Binding-site contacts:
Ligand atom O contacts residue THR235 of chain 4.W at 3.1 Å (h-bond).
Ligand atom CA contacts residue THR235 of chain 4.W at 3.6 Å.
Ligand atom CD contacts residue HIS277 of chain 4.W at 3.9 Å.
Ligand atom C contacts residue ASN227 of chain 4.W at 3.5 Å.
Ligand atom O contacts residue HIS277 of chain 4.W at 3.4 Å.
Ligand atom CG contacts residue TYR273 of chain 4.W at 3.6 Å (hydrophobic).
Ligand atom C contacts residue THR235 of chain 4.W at 3.6 Å.
Ligand atom C contacts residue THR235 of chain 4.W at 3.6 Å.
Ligand atom C contacts residue ASN281 of chain 4.W at 3.8 Å.
Ligand atom CG2 contacts residue LEU286 of chain 4.W at 3.7 Å (hydrophobic).
Ligand atom CG contacts residue HIS277 of chain 4.W at 3.8 Å.
Ligand atom CD1 contacts residue TYR94 of chain 4.W at 3.5 Å (hydrophobic).
Ligand atom O contacts residue LEU286 of chain 4.W at 3.2 Å.
Ligand atom O contacts residue TYR94 of chain 4.W at 2.9 Å.
Ligand atom O contacts residue ASN281 of chain 4.W at 2.6 Å (h-bond).
Ligand atom CG contacts residue LYS234 of chain 4.W at 3.3 Å.
Ligand atom O contacts residue ASN227 of chain 4.W at 3.6 Å.
Ligand atom N contacts residue ASN227 of chain 4.W at 3.0 Å (h-bond).
Ligand atom O contacts residue THR235 of chain 4.W at 3.0 Å (h-bond).
Ligand atom N contacts residue TYR273 of chain 4.W at 3.9 Å.
Ligand atom CG1 contacts residue TYR94 of chain 4.W at 3.8 Å (hydrophobic).
Ligand atom C contacts residue LEU286 of chain 4.W at 3.8 Å (hydrophobic).
Ligand atom CB contacts residue ASP233 of chain 4.W at 3.0 Å.
Ligand atom CB contacts residue HIS277 of chain 4.W at 3.7 Å.
Ligand atom C contacts residue THR235 of chain 4.W at 3.6 Å.
Ligand atom N contacts residue THR235 of chain 4.W at 3.9 Å.
Ligand atom CB contacts residue TYR238 of chain 4.W at 3.6 Å (hydrophobic).
Ligand atom CG2 contacts residue PHE278 of chain 4.W at 3.7 Å (hydrophobic).
Ligand atom CD1 contacts residue TYR91 of chain 4.W at 3.9 Å (hydrophobic).
Ligand atom CG2 contacts residue GLU236 of chain 4.W at 3.3 Å.
Ligand atom CG2 contacts residue ASN281 of chain 4.W at 3.6 Å.
Ligand atom CD contacts residue TYR273 of chain 4.W at 3.3 Å (hydrophobic).
Ligand atom CG contacts residue ASP233 of chain 4.W at 3.0 Å.
Ligand atom CG1 contacts residue VAL280 of chain 4.W at 4.0 Å (hydrophobic).
Ligand atom N contacts residue THR235 of chain 4.W at 3.5 Å (h-bond).
Ligand atom O contacts residue LYS234 of chain 4.W at 3.6 Å.
Ligand atom CA contacts residue ASN227 of chain 4.W at 3.7 Å.
Ligand atom CG2 contacts residue HIS277 of chain 4.W at 3.3 Å.
Ligand atom C contacts residue TYR94 of chain 4.W at 4.0 Å (hydrophobic).
Ligand atom CB contacts residue LEU286 of chain 4.W at 3.9 Å (hydrophobic).

Sequence of chain 4.W:
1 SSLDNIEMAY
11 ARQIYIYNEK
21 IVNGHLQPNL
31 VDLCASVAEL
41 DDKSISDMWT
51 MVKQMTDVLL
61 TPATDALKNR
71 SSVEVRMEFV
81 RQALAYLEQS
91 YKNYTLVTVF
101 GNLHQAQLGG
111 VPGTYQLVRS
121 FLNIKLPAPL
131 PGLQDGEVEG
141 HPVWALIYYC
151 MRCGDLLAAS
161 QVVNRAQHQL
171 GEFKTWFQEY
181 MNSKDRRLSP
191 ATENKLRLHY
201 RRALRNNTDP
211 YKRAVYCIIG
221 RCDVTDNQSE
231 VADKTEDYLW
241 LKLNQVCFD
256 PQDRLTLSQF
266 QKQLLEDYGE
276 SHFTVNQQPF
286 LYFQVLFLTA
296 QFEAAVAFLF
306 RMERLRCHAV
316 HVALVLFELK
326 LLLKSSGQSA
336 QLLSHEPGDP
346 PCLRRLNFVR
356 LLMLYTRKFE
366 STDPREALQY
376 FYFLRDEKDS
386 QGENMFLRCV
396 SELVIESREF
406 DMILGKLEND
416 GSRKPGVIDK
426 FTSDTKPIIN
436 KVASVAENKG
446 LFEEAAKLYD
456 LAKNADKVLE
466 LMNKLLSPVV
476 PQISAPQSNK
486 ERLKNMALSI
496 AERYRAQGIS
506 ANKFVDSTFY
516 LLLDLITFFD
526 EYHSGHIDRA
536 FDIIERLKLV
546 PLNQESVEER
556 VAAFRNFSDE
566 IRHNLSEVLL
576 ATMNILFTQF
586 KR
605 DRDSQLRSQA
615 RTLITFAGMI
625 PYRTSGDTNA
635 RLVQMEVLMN

A small-molecule ligand and the protein it binds are described below.
Small molecule (SMILES): CC[C@H](C)[C@H](NC(=O)[C@H](CO)NC(=O)[C@H](CCCN=C(N)N)NC(=O)[C@@H](NC(=O)[C@@H]1CCCN1C(=O)[C@@H]1CCCN1C(=O)[C@H](C)N)C(C)C)C(=O)N[C@H](C=O)Cc1ccc(O)cc1